Binding-site contacts:
Ligand atom C1 contacts residue ASN4 of chain 3.A at 3.1 Å.
Ligand atom N2 contacts residue PHE2 of chain 3.A at 3.3 Å (h-bond).
Ligand atom C7 contacts residue PHE2 of chain 3.A at 4.1 Å (hydrophobic).
Ligand atom C5 contacts residue ASN4 of chain 3.A at 4.1 Å.
Ligand atom C6 contacts residue ASN4 of chain 3.A at 4.3 Å.
Ligand atom C6 contacts residue ASN153 of chain 3.A at 3.6 Å.
Ligand atom C2 contacts residue ASP1 of chain 3.A at 4.4 Å.
Ligand atom O5 contacts residue ASN153 of chain 3.A at 3.8 Å.
Ligand atom O6 contacts residue ASN4 of chain 3.A at 4.5 Å.
Ligand atom C8 contacts residue PHE2 of chain 3.A at 4.0 Å (hydrophobic).
Ligand atom O3 contacts residue ASP1 of chain 3.A at 3.0 Å (salt-bridge).
Ligand atom O4 contacts residue ASP1 of chain 3.A at 4.2 Å.
Ligand atom C1 contacts residue ASN153 of chain 3.A at 4.3 Å.
Ligand atom C1 contacts residue PHE2 of chain 3.A at 3.7 Å (hydrophobic).
Ligand atom C4 contacts residue ASN153 of chain 3.A at 4.4 Å.
Ligand atom C5 contacts residue ASN153 of chain 3.A at 3.2 Å.
Ligand atom C7 contacts residue ASP1 of chain 3.A at 4.0 Å.
Ligand atom C3 contacts residue ASP1 of chain 3.A at 3.7 Å.
Ligand atom C8 contacts residue ASP1 of chain 3.A at 3.8 Å.
Ligand atom O5 contacts residue ASN4 of chain 3.A at 2.9 Å (h-bond).
Ligand atom N2 contacts residue ASP1 of chain 3.A at 3.5 Å.
Ligand atom C2 contacts residue PHE2 of chain 3.A at 4.0 Å (hydrophobic).

This protein binds this small molecule.
Small molecule (SMILES): CC(=O)N[C@@H]1[C@@H](O)[C@H](O)[C@@H](CO)O[C@H]1O

Sequence of chain 3.A:
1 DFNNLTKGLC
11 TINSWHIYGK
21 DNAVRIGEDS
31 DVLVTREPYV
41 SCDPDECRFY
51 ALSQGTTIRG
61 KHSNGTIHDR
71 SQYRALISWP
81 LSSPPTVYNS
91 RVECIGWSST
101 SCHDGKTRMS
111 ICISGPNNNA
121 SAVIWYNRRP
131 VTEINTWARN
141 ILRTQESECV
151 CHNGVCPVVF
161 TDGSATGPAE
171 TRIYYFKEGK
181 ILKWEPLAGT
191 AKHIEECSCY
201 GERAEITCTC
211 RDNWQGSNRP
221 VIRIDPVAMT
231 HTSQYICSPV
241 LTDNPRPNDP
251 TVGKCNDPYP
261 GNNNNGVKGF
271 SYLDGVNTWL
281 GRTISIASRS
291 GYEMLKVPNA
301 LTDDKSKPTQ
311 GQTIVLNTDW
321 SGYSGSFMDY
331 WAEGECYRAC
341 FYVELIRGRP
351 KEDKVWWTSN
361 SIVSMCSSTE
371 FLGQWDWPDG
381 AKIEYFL